Binding-site contacts:
Ligand atom CAJ contacts residue LEU49 of chain 1.A at 3.5 Å (hydrophobic).
Ligand atom CAG contacts residue LEU142 of chain 1.A at 3.9 Å (hydrophobic).
Ligand atom CAR contacts residue LYS47 of chain 1.A at 3.6 Å.
Ligand atom CAQ contacts residue LEU49 of chain 1.A at 3.8 Å (hydrophobic).
Ligand atom CAA contacts residue THR138 of chain 2.A at 3.7 Å.
Ligand atom CAF contacts residue LEU142 of chain 1.A at 3.7 Å (hydrophobic).
Ligand atom CAG contacts residue 3RL1 of chain 2.C at 0.5 Å.
Ligand atom CAF contacts residue SER149 of chain 1.A at 3.5 Å.
Ligand atom CAO contacts residue 3RL1 of chain 2.C at 0.3 Å.
Ligand atom CAO contacts residue SER149 of chain 1.A at 3.7 Å.
Ligand atom OAC contacts residue SER149 of chain 2.A at 2.7 Å (h-bond).
Ligand atom CAK contacts residue 3RL1 of chain 2.C at 0.7 Å.
Ligand atom OAC contacts residue SER149 of chain 1.A at 2.9 Å (h-bond).
Ligand atom CAL contacts residue 3RL1 of chain 2.C at 0.8 Å.
Ligand atom CAH contacts residue 3RL1 of chain 2.C at 0.7 Å.
Ligand atom CAD contacts residue 3RL1 of chain 2.C at 1.0 Å.
Ligand atom CAA contacts residue 3RL1 of chain 2.C at 1.9 Å.
Ligand atom CAO contacts residue SER149 of chain 2.A at 3.7 Å.
Ligand atom OAC contacts residue LEU142 of chain 1.A at 3.5 Å.
Ligand atom CAK contacts residue ALA140 of chain 1.A at 3.8 Å (hydrophobic).
Ligand atom CAE contacts residue LEU49 of chain 1.A at 3.6 Å (hydrophobic).
Ligand atom CAB contacts residue 3RL1 of chain 2.C at 1.0 Å.
Ligand atom OAM contacts residue 3RL1 of chain 2.C at 1.0 Å.
Ligand atom CAD contacts residue ALA140 of chain 1.A at 3.7 Å (hydrophobic).
Ligand atom OAN contacts residue 3RL1 of chain 2.C at 1.1 Å (h-bond).
Ligand atom CAL contacts residue LYS47 of chain 1.A at 3.4 Å.
Ligand atom CAJ contacts residue ALA140 of chain 2.A at 3.7 Å (hydrophobic).
Ligand atom CAS contacts residue 3RL1 of chain 2.C at 0.8 Å.
Ligand atom CAJ contacts residue 3RL1 of chain 2.C at 1.0 Å.
Ligand atom CAS contacts residue LYS47 of chain 1.A at 3.8 Å.
Ligand atom CAO contacts residue LEU142 of chain 1.A at 3.7 Å (hydrophobic).
Ligand atom CAF contacts residue 3RL1 of chain 2.C at 0.5 Å.
Ligand atom CAP contacts residue 3RL1 of chain 2.C at 0.7 Å.
Ligand atom OAM contacts residue LYS47 of chain 1.A at 3.5 Å.
Ligand atom CAI contacts residue 3RL1 of chain 2.C at 0.7 Å.
Ligand atom CAE contacts residue 3RL1 of chain 2.C at 1.0 Å.
Ligand atom CAE contacts residue ALA140 of chain 2.A at 3.6 Å (hydrophobic).
Ligand atom CAQ contacts residue 3RL1 of chain 2.C at 0.7 Å.
Ligand atom OAC contacts residue 3RL1 of chain 2.C at 0.5 Å (h-bond).
Ligand atom CAR contacts residue 3RL1 of chain 2.C at 0.8 Å.

A protein and the small-molecule ligand that binds it are described below.
Small molecule (SMILES): COc1cc(/C=C/c2ccc(O)cc2)cc(OC)c1

Sequence of chain 1.A:
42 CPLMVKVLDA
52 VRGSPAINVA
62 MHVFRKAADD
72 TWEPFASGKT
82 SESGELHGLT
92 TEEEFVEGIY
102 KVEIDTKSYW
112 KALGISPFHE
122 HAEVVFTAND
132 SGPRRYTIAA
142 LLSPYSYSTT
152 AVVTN

Sequence of chain 2.A:
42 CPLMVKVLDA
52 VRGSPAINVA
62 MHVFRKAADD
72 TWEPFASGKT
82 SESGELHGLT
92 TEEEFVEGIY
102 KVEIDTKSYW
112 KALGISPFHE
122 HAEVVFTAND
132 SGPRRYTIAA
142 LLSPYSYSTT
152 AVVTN